Sequence of chain 1.H:
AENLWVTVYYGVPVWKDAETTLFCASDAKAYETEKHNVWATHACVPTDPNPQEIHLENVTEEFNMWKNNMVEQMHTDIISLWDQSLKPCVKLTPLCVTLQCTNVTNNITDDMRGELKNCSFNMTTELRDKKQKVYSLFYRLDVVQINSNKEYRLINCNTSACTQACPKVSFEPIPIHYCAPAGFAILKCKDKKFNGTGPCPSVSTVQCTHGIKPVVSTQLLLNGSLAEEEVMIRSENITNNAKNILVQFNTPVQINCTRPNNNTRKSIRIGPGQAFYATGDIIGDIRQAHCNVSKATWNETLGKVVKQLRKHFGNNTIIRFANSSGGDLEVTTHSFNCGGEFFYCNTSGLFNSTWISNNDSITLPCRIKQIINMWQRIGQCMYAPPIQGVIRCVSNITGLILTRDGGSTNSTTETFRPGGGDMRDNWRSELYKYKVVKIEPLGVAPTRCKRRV

Binding-site contacts:
Ligand atom C5 contacts residue LYS159 of chain 1.H at 4.2 Å.
Ligand atom C1 contacts residue ARG113 of chain 1.H at 4.0 Å.
Ligand atom O3 contacts residue ARG113 of chain 1.H at 4.2 Å.
Ligand atom N2 contacts residue ARG113 of chain 1.H at 4.4 Å.
Ligand atom C4 contacts residue ARG113 of chain 1.H at 3.2 Å.
Ligand atom C6 contacts residue LYS159 of chain 1.H at 3.8 Å.
Ligand atom C2 contacts residue ARG113 of chain 1.H at 3.7 Å.
Ligand atom O5 contacts residue LYS117 of chain 1.H at 3.2 Å (salt-bridge).
Ligand atom O6 contacts residue ARG140 of chain 1.H at 3.0 Å (salt-bridge).
Ligand atom C5 contacts residue LYS117 of chain 1.H at 3.9 Å.
Ligand atom O6 contacts residue ARG113 of chain 1.H at 2.5 Å (salt-bridge).
Ligand atom O6 contacts residue TYR161 of chain 1.H at 3.9 Å.
Ligand atom C4 contacts residue ASN103 of chain 1.H at 4.3 Å.
Ligand atom O4 contacts residue ARG113 of chain 1.H at 4.3 Å.
Ligand atom C3 contacts residue ARG113 of chain 1.H at 3.9 Å.
Ligand atom O5 contacts residue ARG140 of chain 1.H at 4.3 Å.
Ligand atom C7 contacts residue ASN103 of chain 1.H at 3.1 Å.
Ligand atom O6 contacts residue LYS117 of chain 1.H at 3.2 Å (salt-bridge).
Ligand atom C6 contacts residue LYS117 of chain 1.H at 3.3 Å.
Ligand atom C1 contacts residue ASN103 of chain 1.H at 1.4 Å.
Ligand atom C2 contacts residue ASN103 of chain 1.H at 2.5 Å.
Ligand atom C5 contacts residue ASN103 of chain 1.H at 3.7 Å.
Ligand atom O5 contacts residue ASN103 of chain 1.H at 2.4 Å (h-bond).
Ligand atom C6 contacts residue TYR161 of chain 1.H at 3.5 Å (hydrophobic).
Ligand atom O4 contacts residue LYS159 of chain 1.H at 4.5 Å.
Ligand atom C3 contacts residue ASN103 of chain 1.H at 3.8 Å.
Ligand atom C6 contacts residue ARG113 of chain 1.H at 3.5 Å.
Ligand atom C8 contacts residue ASN103 of chain 1.H at 4.1 Å.
Ligand atom O5 contacts residue ARG113 of chain 1.H at 3.2 Å (salt-bridge).
Ligand atom C6 contacts residue ARG140 of chain 1.H at 4.4 Å.
Ligand atom C5 contacts residue ARG113 of chain 1.H at 3.5 Å.
Ligand atom C1 contacts residue LYS117 of chain 1.H at 4.0 Å.
Ligand atom O7 contacts residue ASN103 of chain 1.H at 2.8 Å (h-bond).
Ligand atom N2 contacts residue ASN103 of chain 1.H at 2.9 Å (h-bond).
Ligand atom C8 contacts residue ILE108 of chain 1.H at 4.5 Å (hydrophobic).

The small molecule below binds the protein below.
Small molecule (SMILES): CC(=O)N[C@@H]1[C@@H](O)[C@H](O)[C@@H](CO)O[C@H]1O